Binding-site contacts:
Ligand atom C24 contacts residue TYR191 of chain 1.A at 3.4 Å (hydrophobic).
Ligand atom C5 contacts residue TYR191 of chain 1.A at 3.8 Å (hydrophobic).
Ligand atom N7 contacts residue TRP208 of chain 1.A at 3.7 Å.
Ligand atom C5 contacts residue PHE189 of chain 1.A at 3.5 Å (hydrophobic).
Ligand atom N1 contacts residue PHE189 of chain 1.A at 2.9 Å (h-bond).
Ligand atom C11 contacts residue LYS253 of chain 1.C at 3.6 Å.
Ligand atom C19 contacts residue LEU252 of chain 1.C at 3.6 Å (hydrophobic).
Ligand atom C15 contacts residue LEU252 of chain 1.C at 3.7 Å (hydrophobic).
Ligand atom C10 contacts residue LYS253 of chain 1.C at 3.7 Å.
Ligand atom C19 contacts residue TRP190 of chain 1.A at 3.6 Å (hydrophobic).
Ligand atom O1 contacts residue TYR191 of chain 1.A at 3.1 Å (h-bond).
Ligand atom C3 contacts residue MET234 of chain 1.C at 3.6 Å (hydrophobic).
Ligand atom C8 contacts residue LEU252 of chain 1.C at 3.8 Å (hydrophobic).
Ligand atom C24 contacts residue LEU196 of chain 1.A at 3.6 Å (hydrophobic).
Ligand atom C22 contacts residue PHE189 of chain 1.A at 3.5 Å (hydrophobic).
Ligand atom C20 contacts residue TRP190 of chain 1.A at 3.5 Å (hydrophobic).
Ligand atom O1 contacts residue TRP208 of chain 1.A at 3.2 Å (h-bond).
Ligand atom C13 contacts residue GLY256 of chain 1.A at 3.7 Å.
Ligand atom N4 contacts residue ILE249 of chain 1.C at 3.8 Å.
Ligand atom C19 contacts residue LEU251 of chain 1.A at 3.8 Å (hydrophobic).
Ligand atom C17 contacts residue PHE189 of chain 1.A at 3.5 Å (hydrophobic).
Ligand atom N2 contacts residue LEU196 of chain 1.A at 3.7 Å.
Ligand atom N4 contacts residue LEU196 of chain 1.A at 3.8 Å.
Ligand atom C6 contacts residue LYS253 of chain 1.C at 3.8 Å.
Ligand atom C19 contacts residue LEU248 of chain 1.A at 3.7 Å (hydrophobic).
Ligand atom S1 contacts residue TYR191 of chain 1.A at 3.6 Å (h-bond).
Ligand atom C23 contacts residue TYR191 of chain 1.A at 3.5 Å (hydrophobic).
Ligand atom C18 contacts residue PHE189 of chain 1.A at 3.6 Å (hydrophobic).
Ligand atom N7 contacts residue TYR191 of chain 1.A at 2.6 Å (h-bond).
Ligand atom C13 contacts residue ARG257 of chain 1.A at 3.5 Å.
Ligand atom O2 contacts residue TRP208 of chain 1.A at 3.6 Å.
Ligand atom C14 contacts residue LEU252 of chain 1.C at 3.4 Å (hydrophobic).
Ligand atom C3 contacts residue LEU196 of chain 1.A at 3.8 Å (hydrophobic).
Ligand atom S1 contacts residue TRP208 of chain 1.A at 3.9 Å.
Ligand atom C16 contacts residue GLY256 of chain 1.A at 3.8 Å.
Ligand atom C21 contacts residue TRP190 of chain 1.A at 3.6 Å (hydrophobic).
Ligand atom O1 contacts residue TRP190 of chain 1.A at 3.5 Å.
Ligand atom C20 contacts residue LEU251 of chain 1.A at 3.8 Å (hydrophobic).
Ligand atom C1 contacts residue PHE189 of chain 1.A at 3.8 Å (hydrophobic).
Ligand atom C26 contacts residue PRO193 of chain 1.A at 3.8 Å (hydrophobic).

Sequence of chain 1.A:
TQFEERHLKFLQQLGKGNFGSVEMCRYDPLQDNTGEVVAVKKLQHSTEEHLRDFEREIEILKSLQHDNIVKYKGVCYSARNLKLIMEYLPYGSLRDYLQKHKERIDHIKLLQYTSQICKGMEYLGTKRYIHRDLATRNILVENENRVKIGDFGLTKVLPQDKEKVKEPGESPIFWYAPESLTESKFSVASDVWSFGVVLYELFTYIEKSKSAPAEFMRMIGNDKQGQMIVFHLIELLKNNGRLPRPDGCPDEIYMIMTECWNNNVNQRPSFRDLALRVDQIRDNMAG

Sequence of chain 1.C:
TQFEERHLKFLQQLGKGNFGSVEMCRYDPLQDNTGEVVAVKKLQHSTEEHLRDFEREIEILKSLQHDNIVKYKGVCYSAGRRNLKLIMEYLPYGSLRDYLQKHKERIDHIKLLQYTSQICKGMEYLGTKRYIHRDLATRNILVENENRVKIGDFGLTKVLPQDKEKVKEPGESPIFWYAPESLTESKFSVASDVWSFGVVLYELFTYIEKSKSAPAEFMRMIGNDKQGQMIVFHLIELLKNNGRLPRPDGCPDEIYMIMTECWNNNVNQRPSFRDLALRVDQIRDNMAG

The small molecule below binds the protein below.
Small molecule (SMILES): Cc1cnc(Nc2ccc(N3CCN(C)CC3)cc2)nc1Nc1cccc(S(=O)(=O)NC(C)(C)C)c1